A protein and the small-molecule ligand that binds it are described below.
Small molecule (SMILES): Cc1nn(C)c(C)c1CC(=O)Nc1ccccn1

Sequence of chain 1.A:
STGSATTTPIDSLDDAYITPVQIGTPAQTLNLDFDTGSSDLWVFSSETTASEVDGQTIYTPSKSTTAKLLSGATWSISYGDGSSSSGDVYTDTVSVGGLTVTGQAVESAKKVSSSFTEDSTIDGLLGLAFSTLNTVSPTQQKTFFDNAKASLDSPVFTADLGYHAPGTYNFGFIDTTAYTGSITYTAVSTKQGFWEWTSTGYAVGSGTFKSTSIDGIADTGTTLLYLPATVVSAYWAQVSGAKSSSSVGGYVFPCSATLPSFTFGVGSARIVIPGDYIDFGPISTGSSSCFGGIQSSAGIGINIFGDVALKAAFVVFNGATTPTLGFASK

Binding-site contacts:
Ligand atom C6 contacts residue THR222 of chain 1.A at 3.1 Å.
Ligand atom C4 contacts residue TYR226 of chain 1.A at 3.5 Å (hydrophobic).
Ligand atom N3 contacts residue ASP35 of chain 1.A at 3.8 Å.
Ligand atom C9 contacts residue ASP81 of chain 1.A at 3.5 Å.
Ligand atom C contacts residue ILE304 of chain 1.A at 3.8 Å (hydrophobic).
Ligand atom C11 contacts residue TYR79 of chain 1.A at 3.5 Å (hydrophobic).
Ligand atom C8 contacts residue DMS1 of chain 1.E at 4.0 Å.
Ligand atom C2 contacts residue GLY80 of chain 1.A at 3.8 Å.
Ligand atom C3 contacts residue ASP81 of chain 1.A at 4.0 Å.
Ligand atom C11 contacts residue LEU125 of chain 1.A at 3.7 Å (hydrophobic).
Ligand atom C4 contacts residue DMS1 of chain 1.E at 4.0 Å.
Ligand atom N1 contacts residue GLY80 of chain 1.A at 3.6 Å.
Ligand atom C12 contacts residue LEU125 of chain 1.A at 3.8 Å (hydrophobic).
Ligand atom C7 contacts residue THR222 of chain 1.A at 3.6 Å.
Ligand atom C12 contacts residue ASP35 of chain 1.A at 3.3 Å.
Ligand atom O contacts residue ASP81 of chain 1.A at 2.9 Å (salt-bridge).
Ligand atom C12 contacts residue TYR79 of chain 1.A at 3.5 Å (hydrophobic).
Ligand atom C10 contacts residue ASP81 of chain 1.A at 3.9 Å.
Ligand atom N2 contacts residue GLY221 of chain 1.A at 3.7 Å.
Ligand atom N3 contacts residue TYR79 of chain 1.A at 4.0 Å.
Ligand atom C10 contacts residue SER83 of chain 1.A at 3.9 Å.
Ligand atom C9 contacts residue DMS1 of chain 1.E at 3.8 Å.
Ligand atom C8 contacts residue THR222 of chain 1.A at 4.0 Å.
Ligand atom C8 contacts residue GLY221 of chain 1.A at 3.4 Å.
Ligand atom N2 contacts residue DMS1 of chain 1.E at 3.8 Å.
Ligand atom N2 contacts residue THR222 of chain 1.A at 3.0 Å (h-bond).
Ligand atom C10 contacts residue TYR79 of chain 1.A at 3.6 Å (hydrophobic).
Ligand atom O contacts residue TYR79 of chain 1.A at 4.0 Å.
Ligand atom C9 contacts residue TYR79 of chain 1.A at 3.7 Å (hydrophobic).
Ligand atom O contacts residue GLY80 of chain 1.A at 3.2 Å (h-bond).
Ligand atom N3 contacts residue GLY221 of chain 1.A at 3.0 Å (h-bond).
Ligand atom C1 contacts residue GLY80 of chain 1.A at 3.5 Å.
Ligand atom C contacts residue ILE300 of chain 1.A at 3.8 Å (hydrophobic).
Ligand atom N contacts residue GLY80 of chain 1.A at 3.5 Å (h-bond).
Ligand atom N contacts residue ILE300 of chain 1.A at 3.9 Å.
Ligand atom C7 contacts residue ASP81 of chain 1.A at 4.0 Å.
Ligand atom C4 contacts residue ASP81 of chain 1.A at 3.8 Å.
Ligand atom C contacts residue GLY80 of chain 1.A at 3.5 Å.
Ligand atom C12 contacts residue GLY221 of chain 1.A at 3.5 Å.
Ligand atom N1 contacts residue ASP81 of chain 1.A at 4.0 Å.